Sequence of chain 31.A:
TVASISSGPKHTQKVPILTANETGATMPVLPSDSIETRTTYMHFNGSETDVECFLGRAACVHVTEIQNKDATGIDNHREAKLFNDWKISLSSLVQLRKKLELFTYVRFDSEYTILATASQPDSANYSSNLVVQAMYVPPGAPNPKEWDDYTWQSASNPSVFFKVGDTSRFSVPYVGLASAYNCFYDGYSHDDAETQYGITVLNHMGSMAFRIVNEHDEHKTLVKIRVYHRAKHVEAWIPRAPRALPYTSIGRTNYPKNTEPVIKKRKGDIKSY

Binding-site contacts:
Ligand atom C5B contacts residue LEU106 of chain 31.A at 3.7 Å (hydrophobic).
Ligand atom C7C contacts residue TYR128 of chain 31.A at 3.6 Å (hydrophobic).
Ligand atom C5 contacts residue TYR152 of chain 31.A at 3.8 Å (hydrophobic).
Ligand atom C1B contacts residue MET221 of chain 31.A at 4.0 Å (hydrophobic).
Ligand atom C4C contacts residue TYR152 of chain 31.A at 3.8 Å (hydrophobic).
Ligand atom C7C contacts residue TYR197 of chain 31.A at 3.8 Å (hydrophobic).
Ligand atom C6B contacts residue TYR197 of chain 31.A at 3.6 Å (hydrophobic).
Ligand atom N2 contacts residue ALA24 of chain 31.C at 3.4 Å.
Ligand atom C6C contacts residue VAL191 of chain 31.A at 3.2 Å (hydrophobic).
Ligand atom O1 contacts residue TYR152 of chain 31.A at 3.9 Å.
Ligand atom C3C contacts residue VAL188 of chain 31.A at 3.3 Å (hydrophobic).
Ligand atom O1B contacts residue ILE104 of chain 31.A at 3.8 Å.
Ligand atom C5C contacts residue ILE104 of chain 31.A at 3.6 Å (hydrophobic).
Ligand atom C5C contacts residue TYR128 of chain 31.A at 3.5 Å (hydrophobic).
Ligand atom C3 contacts residue PRO174 of chain 31.A at 3.8 Å (hydrophobic).
Ligand atom O1 contacts residue PHE186 of chain 31.A at 3.5 Å.
Ligand atom C4 contacts residue PHE186 of chain 31.A at 3.6 Å (hydrophobic).
Ligand atom O1 contacts residue ALA24 of chain 31.C at 3.6 Å.
Ligand atom CM1 contacts residue SER107 of chain 31.A at 3.6 Å.
Ligand atom N2 contacts residue PHE186 of chain 31.A at 3.7 Å.
Ligand atom C2C contacts residue VAL188 of chain 31.A at 3.2 Å (hydrophobic).
Ligand atom C4 contacts residue MET224 of chain 31.A at 3.8 Å (hydrophobic).
Ligand atom C31 contacts residue VAL176 of chain 31.A at 3.3 Å (hydrophobic).
Ligand atom C31 contacts residue SER175 of chain 31.A at 3.6 Å.
Ligand atom C6C contacts residue MET221 of chain 31.A at 3.7 Å (hydrophobic).
Ligand atom O1 contacts residue VAL188 of chain 31.A at 3.8 Å.
Ligand atom C4C contacts residue ILE104 of chain 31.A at 3.7 Å (hydrophobic).
Ligand atom C3C contacts residue TYR128 of chain 31.A at 3.9 Å (hydrophobic).
Ligand atom O1B contacts residue TYR128 of chain 31.A at 3.9 Å.
Ligand atom C31 contacts residue PRO174 of chain 31.A at 3.4 Å (hydrophobic).
Ligand atom C1C contacts residue TYR152 of chain 31.A at 4.0 Å (hydrophobic).
Ligand atom C31 contacts residue ALA150 of chain 31.A at 3.5 Å (hydrophobic).
Ligand atom C3 contacts residue PHE186 of chain 31.A at 3.8 Å (hydrophobic).
Ligand atom C5B contacts residue TYR197 of chain 31.A at 3.7 Å (hydrophobic).
Ligand atom C3B contacts residue MET221 of chain 31.A at 4.0 Å (hydrophobic).
Ligand atom C2B contacts residue MET221 of chain 31.A at 3.6 Å (hydrophobic).
Ligand atom C5 contacts residue PHE186 of chain 31.A at 3.5 Å (hydrophobic).
Ligand atom N2 contacts residue PRO174 of chain 31.A at 3.9 Å.
Ligand atom C4 contacts residue TYR152 of chain 31.A at 3.9 Å (hydrophobic).
Ligand atom O1B contacts residue MET221 of chain 31.A at 3.4 Å.

Sequence of chain 31.C:
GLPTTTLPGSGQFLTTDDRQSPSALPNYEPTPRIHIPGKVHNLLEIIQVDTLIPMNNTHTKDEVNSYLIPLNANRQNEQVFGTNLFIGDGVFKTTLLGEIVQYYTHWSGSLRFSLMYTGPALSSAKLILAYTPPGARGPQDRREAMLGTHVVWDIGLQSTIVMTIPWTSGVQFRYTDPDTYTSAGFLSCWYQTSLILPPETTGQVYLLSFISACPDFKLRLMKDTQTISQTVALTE

The small molecule below binds the protein below.
Small molecule (SMILES): Cc1cc(CCCCCCCOc2ccc(C3=N[C@@H](C)CO3)cc2)on1